Binding-site contacts:
Ligand atom O7 contacts residue VAL412 of chain 1.R at 3.4 Å (h-bond).
Ligand atom C5 contacts residue NAG1 of chain 1.JB at 4.0 Å.
Ligand atom O5 contacts residue NAG1 of chain 1.JB at 3.3 Å.
Ligand atom O4 contacts residue VAL412 of chain 1.R at 3.9 Å.
Ligand atom N2 contacts residue SER413 of chain 1.R at 3.5 Å (h-bond).
Ligand atom O5 contacts residue ASN230 of chain 1.R at 2.3 Å (h-bond).
Ligand atom C4 contacts residue LYS33 of chain 1.R at 4.1 Å.
Ligand atom C7 contacts residue ASN344 of chain 1.R at 4.1 Å.
Ligand atom C6 contacts residue NAG1 of chain 1.JB at 3.8 Å.
Ligand atom C8 contacts residue LEU229 of chain 1.R at 3.7 Å (hydrophobic).
Ligand atom C6 contacts residue GLU179 of chain 1.R at 3.2 Å.
Ligand atom C1 contacts residue ASN230 of chain 1.R at 1.4 Å.
Ligand atom C7 contacts residue ASN230 of chain 1.R at 3.6 Å.
Ligand atom O6 contacts residue GLY346 of chain 1.R at 3.0 Å (h-bond).
Ligand atom O6 contacts residue GLU179 of chain 1.R at 4.1 Å.
Ligand atom C1 contacts residue SER413 of chain 1.R at 3.7 Å.
Ligand atom O7 contacts residue VAL222 of chain 1.R at 4.0 Å.
Ligand atom O5 contacts residue GLU179 of chain 1.R at 3.6 Å.
Ligand atom C2 contacts residue ASN230 of chain 1.R at 2.5 Å.
Ligand atom C5 contacts residue ASN230 of chain 1.R at 3.6 Å.
Ligand atom O3 contacts residue GLU179 of chain 1.R at 4.2 Å.
Ligand atom O7 contacts residue PRO180 of chain 1.R at 4.0 Å.
Ligand atom O6 contacts residue LYS33 of chain 1.R at 3.9 Å.
Ligand atom C5 contacts residue VAL412 of chain 1.R at 3.3 Å (hydrophobic).
Ligand atom O7 contacts residue CYS411 of chain 1.R at 4.1 Å.
Ligand atom C6 contacts residue GLY346 of chain 1.R at 4.1 Å.
Ligand atom C8 contacts residue ASN344 of chain 1.R at 3.6 Å.
Ligand atom C5 contacts residue GLU179 of chain 1.R at 3.4 Å.
Ligand atom C1 contacts residue NAG1 of chain 1.JB at 4.1 Å.
Ligand atom C4 contacts residue VAL412 of chain 1.R at 4.0 Å (hydrophobic).
Ligand atom N2 contacts residue ASN230 of chain 1.R at 3.0 Å (h-bond).
Ligand atom C6 contacts residue VAL412 of chain 1.R at 4.1 Å (hydrophobic).
Ligand atom O6 contacts residue CYS345 of chain 1.R at 4.0 Å.
Ligand atom O5 contacts residue VAL412 of chain 1.R at 4.1 Å.
Ligand atom C3 contacts residue VAL412 of chain 1.R at 4.1 Å (hydrophobic).
Ligand atom C3 contacts residue ASN230 of chain 1.R at 3.8 Å.
Ligand atom C8 contacts residue VAL222 of chain 1.R at 4.0 Å (hydrophobic).
Ligand atom O7 contacts residue ASN344 of chain 1.R at 4.1 Å.
Ligand atom O7 contacts residue ASN230 of chain 1.R at 3.8 Å.
Ligand atom C6 contacts residue LYS33 of chain 1.R at 4.0 Å.

This small molecule binds to this protein.
Small molecule (SMILES): CC(=O)N[C@H]1[C@H](O[C@H]2[C@H](O)[C@@H](NC(C)=O)CO[C@@H]2CO)O[C@H](CO)[C@@H](O[C@@H]2O[C@H](CO[C@H]3O[C@H](CO)[C@@H](O)[C@H](O)[C@@H]3O)[C@@H](O)[C@H](O[C@H]3O[C@H](CO)[C@@H](O)[C@H](O)[C@@H]3O)[C@@H]2O)[C@@H]1O

Sequence of chain 1.R:
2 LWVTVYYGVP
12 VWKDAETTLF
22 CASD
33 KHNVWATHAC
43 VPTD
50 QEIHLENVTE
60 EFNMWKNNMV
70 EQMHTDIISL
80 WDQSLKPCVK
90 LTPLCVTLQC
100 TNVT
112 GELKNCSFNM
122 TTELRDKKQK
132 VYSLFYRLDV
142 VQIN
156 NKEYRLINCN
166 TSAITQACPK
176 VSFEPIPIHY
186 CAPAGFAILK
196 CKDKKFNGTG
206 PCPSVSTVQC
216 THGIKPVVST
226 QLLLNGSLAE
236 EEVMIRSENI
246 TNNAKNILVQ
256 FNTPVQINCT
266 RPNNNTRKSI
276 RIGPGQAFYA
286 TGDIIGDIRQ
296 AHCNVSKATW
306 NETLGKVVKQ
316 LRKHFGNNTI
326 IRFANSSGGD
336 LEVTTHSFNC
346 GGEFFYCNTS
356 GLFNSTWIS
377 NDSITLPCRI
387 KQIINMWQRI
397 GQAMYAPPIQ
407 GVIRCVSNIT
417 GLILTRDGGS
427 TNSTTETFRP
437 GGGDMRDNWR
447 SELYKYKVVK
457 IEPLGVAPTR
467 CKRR